A small-molecule ligand and the protein it binds are described below.
Small molecule (SMILES): O=C(O)COP(=O)(O)O

Sequence of chain 1.B:
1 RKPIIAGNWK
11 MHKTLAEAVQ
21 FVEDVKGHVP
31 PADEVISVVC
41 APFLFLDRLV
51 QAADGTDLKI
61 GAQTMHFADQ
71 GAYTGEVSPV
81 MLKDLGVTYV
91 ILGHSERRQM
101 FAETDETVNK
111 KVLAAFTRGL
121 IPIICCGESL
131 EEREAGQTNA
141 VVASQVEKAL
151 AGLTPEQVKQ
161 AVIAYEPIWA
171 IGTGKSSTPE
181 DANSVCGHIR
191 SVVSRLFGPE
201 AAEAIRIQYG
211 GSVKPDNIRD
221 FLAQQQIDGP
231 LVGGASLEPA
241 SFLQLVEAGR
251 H

Binding-site contacts:
Ligand atom O1P contacts residue GLY233 of chain 1.B at 3.3 Å (h-bond).
Ligand atom C1 contacts residue GLU166 of chain 1.B at 3.1 Å.
Ligand atom O1 contacts residue LYS10 of chain 1.B at 2.7 Å (salt-bridge).
Ligand atom O2P contacts residue GLY234 of chain 1.B at 3.6 Å (h-bond).
Ligand atom O2 contacts residue LYS10 of chain 1.B at 4.2 Å.
Ligand atom C1 contacts residue HIS94 of chain 1.B at 3.3 Å.
Ligand atom O4P contacts residue ALA170 of chain 1.B at 3.7 Å.
Ligand atom O4P contacts residue GLY172 of chain 1.B at 2.9 Å (h-bond).
Ligand atom C1 contacts residue LYS10 of chain 1.B at 3.8 Å.
Ligand atom O2 contacts residue LEU231 of chain 1.B at 3.6 Å.
Ligand atom O1 contacts residue HIS94 of chain 1.B at 2.8 Å (h-bond).
Ligand atom O4P contacts residue GLY211 of chain 1.B at 3.6 Å.
Ligand atom O2P contacts residue GLY172 of chain 1.B at 3.3 Å (h-bond).
Ligand atom O2 contacts residue GLU166 of chain 1.B at 3.1 Å (salt-bridge).
Ligand atom O2 contacts residue HIS94 of chain 1.B at 3.0 Å (h-bond).
Ligand atom O1P contacts residue LYS10 of chain 1.B at 3.6 Å.
Ligand atom O3P contacts residue GLY233 of chain 1.B at 3.2 Å (h-bond).
Ligand atom O4P contacts residue SER212 of chain 1.B at 2.8 Å (h-bond).
Ligand atom C2 contacts residue GLY233 of chain 1.B at 4.0 Å.
Ligand atom C2 contacts residue LEU231 of chain 1.B at 4.1 Å (hydrophobic).
Ligand atom O1 contacts residue GLU166 of chain 1.B at 4.1 Å.
Ligand atom O1 contacts residue GLU96 of chain 1.B at 3.9 Å.
Ligand atom O4P contacts residue ILE171 of chain 1.B at 3.4 Å.
Ligand atom O2 contacts residue ASN8 of chain 1.B at 3.5 Å (h-bond).
Ligand atom O3P contacts residue SER212 of chain 1.B at 3.9 Å.
Ligand atom O1 contacts residue ASN8 of chain 1.B at 4.2 Å.
Ligand atom P contacts residue GLY233 of chain 1.B at 3.9 Å.
Ligand atom O1 contacts residue ILE171 of chain 1.B at 3.2 Å.
Ligand atom P contacts residue GLY234 of chain 1.B at 3.9 Å.
Ligand atom C2 contacts residue GLU166 of chain 1.B at 3.2 Å.
Ligand atom O2P contacts residue LYS10 of chain 1.B at 3.4 Å (salt-bridge).
Ligand atom C2 contacts residue ILE171 of chain 1.B at 3.9 Å (hydrophobic).
Ligand atom O3P contacts residue GLY234 of chain 1.B at 3.3 Å (h-bond).
Ligand atom O1P contacts residue GLY234 of chain 1.B at 4.2 Å.
Ligand atom C1 contacts residue ILE171 of chain 1.B at 3.9 Å (hydrophobic).
Ligand atom O1P contacts residue ILE171 of chain 1.B at 4.1 Å.
Ligand atom P contacts residue SER212 of chain 1.B at 3.9 Å.
Ligand atom P contacts residue GLY172 of chain 1.B at 3.6 Å.
Ligand atom O2P contacts residue ILE171 of chain 1.B at 4.2 Å.
Ligand atom C2 contacts residue GLY211 of chain 1.B at 4.1 Å.